Binding-site contacts:
Ligand atom C4 contacts residue ASN241 of chain 5.A at 4.4 Å.
Ligand atom C7 contacts residue PRO281 of chain 5.A at 4.3 Å (hydrophobic).
Ligand atom O4 contacts residue PHE278 of chain 5.A at 3.8 Å.
Ligand atom C6 contacts residue LYS248 of chain 5.A at 4.0 Å.
Ligand atom C1 contacts residue TYR237 of chain 5.A at 4.5 Å (hydrophobic).
Ligand atom O7 contacts residue ASN241 of chain 5.A at 4.5 Å.
Ligand atom C4 contacts residue PHE278 of chain 5.A at 3.3 Å (hydrophobic).
Ligand atom C5 contacts residue PHE278 of chain 5.A at 4.5 Å (hydrophobic).
Ligand atom O3 contacts residue PRO281 of chain 5.A at 3.9 Å.
Ligand atom O7 contacts residue PRO281 of chain 5.A at 3.3 Å.
Ligand atom O5 contacts residue PRO281 of chain 5.A at 4.5 Å.
Ligand atom C7 contacts residue ASN241 of chain 5.A at 4.0 Å.
Ligand atom O3 contacts residue PRO281 of chain 5.A at 3.8 Å.
Ligand atom C1 contacts residue ASN245 of chain 5.A at 4.0 Å.
Ligand atom C1 contacts residue ASN245 of chain 5.A at 4.2 Å.
Ligand atom C6 contacts residue ASN245 of chain 5.A at 3.8 Å.
Ligand atom O2 contacts residue PRO281 of chain 5.A at 4.1 Å.
Ligand atom N2 contacts residue ASN241 of chain 5.A at 3.0 Å (h-bond).
Ligand atom C5 contacts residue ASN241 of chain 5.A at 3.7 Å.
Ligand atom C3 contacts residue PHE278 of chain 5.A at 3.7 Å (hydrophobic).
Ligand atom O5 contacts residue ASN245 of chain 5.A at 4.0 Å.
Ligand atom C6 contacts residue ASN245 of chain 5.A at 3.6 Å.
Ligand atom O6 contacts residue ASN245 of chain 5.A at 4.4 Å.
Ligand atom C8 contacts residue TYR237 of chain 5.A at 4.3 Å (hydrophobic).
Ligand atom O5 contacts residue ASN245 of chain 5.A at 3.0 Å (h-bond).
Ligand atom C3 contacts residue ASN241 of chain 5.A at 3.9 Å.
Ligand atom C4 contacts residue ASN245 of chain 5.A at 4.4 Å.
Ligand atom C1 contacts residue ASN241 of chain 5.A at 1.5 Å.
Ligand atom C2 contacts residue ASN241 of chain 5.A at 2.6 Å.
Ligand atom O4 contacts residue LEU249 of chain 5.A at 3.9 Å.
Ligand atom C5 contacts residue PRO281 of chain 5.A at 4.5 Å (hydrophobic).
Ligand atom C6 contacts residue LEU249 of chain 5.A at 3.8 Å (hydrophobic).
Ligand atom C4 contacts residue LEU249 of chain 5.A at 4.4 Å (hydrophobic).
Ligand atom O3 contacts residue PHE278 of chain 5.A at 3.5 Å (h-bond).
Ligand atom O5 contacts residue ASN241 of chain 5.A at 2.4 Å (h-bond).
Ligand atom N2 contacts residue TYR237 of chain 5.A at 4.1 Å.
Ligand atom C5 contacts residue ASN245 of chain 5.A at 3.5 Å.
Ligand atom O3 contacts residue VAL280 of chain 5.A at 3.7 Å.
Ligand atom C5 contacts residue ASN245 of chain 5.A at 4.0 Å.

Sequence of chain 5.A:
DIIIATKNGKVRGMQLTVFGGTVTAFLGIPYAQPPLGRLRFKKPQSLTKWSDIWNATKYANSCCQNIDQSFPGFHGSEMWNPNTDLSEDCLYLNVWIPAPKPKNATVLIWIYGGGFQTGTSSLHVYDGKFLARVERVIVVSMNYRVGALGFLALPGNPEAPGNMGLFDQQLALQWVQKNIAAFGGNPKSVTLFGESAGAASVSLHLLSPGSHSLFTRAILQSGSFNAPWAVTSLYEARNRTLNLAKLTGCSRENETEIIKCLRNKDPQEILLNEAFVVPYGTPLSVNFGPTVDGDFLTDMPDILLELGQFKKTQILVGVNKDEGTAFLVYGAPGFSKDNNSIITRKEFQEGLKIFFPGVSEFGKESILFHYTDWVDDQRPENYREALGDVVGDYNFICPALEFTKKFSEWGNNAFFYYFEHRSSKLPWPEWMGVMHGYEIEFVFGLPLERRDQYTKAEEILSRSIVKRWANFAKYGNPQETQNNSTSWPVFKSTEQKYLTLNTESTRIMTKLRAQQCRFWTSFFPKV

This small molecule binds to this protein.
Small molecule (SMILES): CC(=O)N[C@H]1[C@H](O[C@H]2[C@H](O)[C@@H](NC(C)=O)CO[C@@H]2CO[C@H]2O[C@@H](C)[C@@H](O)[C@@H](O)[C@@H]2O)O[C@H](CO)[C@@H](O)[C@@H]1O